This small molecule binds to this protein.
Small molecule (SMILES): CC(=O)N[C@@H]1[C@@H](O)[C@H](O)[C@@H](CO)O[C@H]1O

Binding-site contacts:
Ligand atom C3 contacts residue ASN330 of chain 1.A at 3.8 Å.
Ligand atom C1 contacts residue ASN330 of chain 1.A at 1.4 Å.
Ligand atom C5 contacts residue ASN330 of chain 1.A at 3.7 Å.
Ligand atom C1 contacts residue THR332 of chain 1.A at 4.0 Å.
Ligand atom O5 contacts residue ASN330 of chain 1.A at 2.4 Å (h-bond).
Ligand atom O7 contacts residue ASN330 of chain 1.A at 4.3 Å.
Ligand atom C7 contacts residue ASN330 of chain 1.A at 3.8 Å.
Ligand atom O5 contacts residue SER333 of chain 1.A at 4.0 Å.
Ligand atom N2 contacts residue ASN330 of chain 1.A at 2.9 Å (h-bond).
Ligand atom C2 contacts residue ASN330 of chain 1.A at 2.5 Å.
Ligand atom O5 contacts residue THR332 of chain 1.A at 4.4 Å.
Ligand atom C4 contacts residue ASN330 of chain 1.A at 4.2 Å.
Ligand atom O6 contacts residue SER333 of chain 1.A at 4.3 Å.

Sequence of chain 1.A:
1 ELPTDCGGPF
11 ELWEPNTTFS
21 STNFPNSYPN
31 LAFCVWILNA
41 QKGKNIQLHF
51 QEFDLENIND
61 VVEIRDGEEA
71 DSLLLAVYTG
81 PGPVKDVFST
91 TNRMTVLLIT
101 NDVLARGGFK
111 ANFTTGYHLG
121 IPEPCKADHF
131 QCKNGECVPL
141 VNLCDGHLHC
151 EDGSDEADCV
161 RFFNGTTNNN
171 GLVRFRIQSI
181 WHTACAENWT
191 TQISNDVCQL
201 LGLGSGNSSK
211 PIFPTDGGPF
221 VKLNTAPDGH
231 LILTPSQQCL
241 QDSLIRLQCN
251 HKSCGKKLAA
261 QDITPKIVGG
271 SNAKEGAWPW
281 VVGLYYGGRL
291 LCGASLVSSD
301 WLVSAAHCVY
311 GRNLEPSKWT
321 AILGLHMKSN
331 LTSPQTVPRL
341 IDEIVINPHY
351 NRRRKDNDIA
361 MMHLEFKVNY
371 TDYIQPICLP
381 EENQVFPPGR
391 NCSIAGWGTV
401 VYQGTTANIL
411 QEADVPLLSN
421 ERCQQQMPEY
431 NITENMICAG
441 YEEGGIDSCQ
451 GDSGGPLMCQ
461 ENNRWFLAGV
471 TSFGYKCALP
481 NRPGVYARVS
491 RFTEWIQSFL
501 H